This protein binds this small molecule.
Small molecule (SMILES): O=C(N[C@@H](Cc1ccccc1)P(=O)(O)C[C@@H](Cc1cc(-c2ccccc2)no1)C(=O)N[C@@H](Cc1ccc(O)cc1)C(=O)O)OCc1ccccc1

Sequence of chain 1.A:
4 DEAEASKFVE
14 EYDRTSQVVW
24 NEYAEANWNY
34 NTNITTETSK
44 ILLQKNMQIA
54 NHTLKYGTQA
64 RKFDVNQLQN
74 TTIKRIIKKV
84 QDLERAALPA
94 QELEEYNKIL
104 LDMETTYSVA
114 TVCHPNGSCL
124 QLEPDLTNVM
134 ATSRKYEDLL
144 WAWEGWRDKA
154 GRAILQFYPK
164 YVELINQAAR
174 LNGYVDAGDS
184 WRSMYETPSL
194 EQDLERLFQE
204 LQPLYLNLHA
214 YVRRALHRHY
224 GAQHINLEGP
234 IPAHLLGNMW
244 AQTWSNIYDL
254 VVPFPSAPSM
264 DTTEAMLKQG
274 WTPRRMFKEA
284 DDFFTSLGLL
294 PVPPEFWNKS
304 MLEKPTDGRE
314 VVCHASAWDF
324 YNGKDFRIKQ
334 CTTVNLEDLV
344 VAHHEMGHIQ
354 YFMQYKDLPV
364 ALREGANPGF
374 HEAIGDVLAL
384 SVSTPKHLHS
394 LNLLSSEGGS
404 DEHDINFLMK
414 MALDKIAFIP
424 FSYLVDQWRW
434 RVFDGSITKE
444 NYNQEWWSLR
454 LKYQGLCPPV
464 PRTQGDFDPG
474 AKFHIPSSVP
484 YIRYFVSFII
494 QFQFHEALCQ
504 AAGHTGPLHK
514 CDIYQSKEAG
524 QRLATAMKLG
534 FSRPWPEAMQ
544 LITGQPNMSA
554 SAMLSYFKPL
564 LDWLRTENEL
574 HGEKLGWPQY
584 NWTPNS

Binding-site contacts:
Ligand atom CBC contacts residue GLU348 of chain 1.A at 3.5 Å.
Ligand atom OAD contacts residue HIS347 of chain 1.A at 3.5 Å (h-bond).
Ligand atom OAD contacts residue TYR487 of chain 1.A at 2.6 Å (h-bond).
Ligand atom CBU contacts residue VAL344 of chain 1.A at 3.6 Å (hydrophobic).
Ligand atom OAC contacts residue HIS477 of chain 1.A at 2.9 Å (h-bond).
Ligand atom OAB contacts residue ALA320 of chain 1.A at 3.0 Å (h-bond).
Ligand atom CB contacts residue TYR484 of chain 1.A at 3.6 Å (hydrophobic).
Ligand atom CBB contacts residue ALA320 of chain 1.A at 3.5 Å (hydrophobic).
Ligand atom OAC contacts residue HIS317 of chain 1.A at 2.8 Å (h-bond).
Ligand atom CBN contacts residue TYR487 of chain 1.A at 3.6 Å (hydrophobic).
Ligand atom CAL contacts residue HIS374 of chain 1.A at 3.3 Å.
Ligand atom O contacts residue HIS477 of chain 1.A at 3.5 Å.
Ligand atom CBF contacts residue GLU348 of chain 1.A at 3.3 Å.
Ligand atom OAG contacts residue HIS351 of chain 1.A at 3.1 Å (h-bond).
Ligand atom CBN contacts residue HIS317 of chain 1.A at 3.6 Å.
Ligand atom OH contacts residue PHE491 of chain 1.A at 3.4 Å.
Ligand atom CAR contacts residue HIS374 of chain 1.A at 3.5 Å.
Ligand atom CAS contacts residue PHE476 of chain 1.A at 3.6 Å (hydrophobic).
Ligand atom CAQ contacts residue PHE355 of chain 1.A at 3.6 Å (hydrophobic).
Ligand atom CBX contacts residue ALA318 of chain 1.A at 3.5 Å (hydrophobic).
Ligand atom CZ contacts residue PHE491 of chain 1.A at 3.5 Å (hydrophobic).
Ligand atom CBV contacts residue GLU348 of chain 1.A at 3.5 Å.
Ligand atom CAN contacts residue VAL482 of chain 1.A at 3.5 Å (hydrophobic).
Ligand atom OAC contacts residue TYR487 of chain 1.A at 3.3 Å (h-bond).
Ligand atom C contacts residue GLN245 of chain 1.A at 3.6 Å.
Ligand atom OAB contacts residue SER319 of chain 1.A at 3.4 Å.
Ligand atom OAG contacts residue HIS347 of chain 1.A at 3.4 Å (h-bond).
Ligand atom O contacts residue TYR484 of chain 1.A at 2.6 Å (h-bond).
Ligand atom O contacts residue LYS475 of chain 1.A at 2.8 Å (salt-bridge).
Ligand atom C contacts residue HIS477 of chain 1.A at 3.6 Å.
Ligand atom OAG contacts residue ZN1 of chain 1.C at 2.4 Å.
Ligand atom CAJ contacts residue GLU340 of chain 1.A at 3.6 Å.
Ligand atom O contacts residue GLN245 of chain 1.A at 3.0 Å (h-bond).
Ligand atom PBY contacts residue ZN1 of chain 1.C at 2.7 Å.
Ligand atom CBF contacts residue ALA318 of chain 1.A at 3.0 Å (hydrophobic).
Ligand atom OAD contacts residue ZN1 of chain 1.C at 2.2 Å.
Ligand atom CB contacts residue TYR487 of chain 1.A at 3.4 Å (hydrophobic).
Ligand atom OAG contacts residue GLU348 of chain 1.A at 2.7 Å (salt-bridge).
Ligand atom OAD contacts residue GLU375 of chain 1.A at 3.2 Å (salt-bridge).
Ligand atom CAP contacts residue GLU340 of chain 1.A at 3.5 Å.